The small molecule below binds the protein below.
Small molecule (SMILES): CO[P](=O)(O)O[C@H]1[C@@H](O)[C@H](n2ccc(=O)[nH]c2=O)O[C@@H]1COP(=O)(O)O

Sequence of chain 1.E:
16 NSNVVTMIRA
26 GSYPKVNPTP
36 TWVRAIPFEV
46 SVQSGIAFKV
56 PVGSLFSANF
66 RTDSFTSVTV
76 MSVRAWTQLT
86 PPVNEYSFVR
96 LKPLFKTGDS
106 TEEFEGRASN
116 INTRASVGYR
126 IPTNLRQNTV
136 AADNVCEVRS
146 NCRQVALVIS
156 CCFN

Binding-site contacts:
Ligand atom C5' contacts residue SER77 of chain 1.E at 4.5 Å.
Ligand atom P contacts residue ARG131 of chain 1.E at 3.5 Å.
Ligand atom C4' contacts residue ARG125 of chain 1.E at 4.3 Å.
Ligand atom OP3 contacts residue ARG125 of chain 1.E at 2.7 Å.
Ligand atom O5' contacts residue ARG125 of chain 1.E at 3.2 Å (salt-bridge).
Ligand atom OP2 contacts residue ARG131 of chain 1.E at 3.8 Å.
Ligand atom C5' contacts residue MET76 of chain 1.E at 4.2 Å (hydrophobic).
Ligand atom OP1 contacts residue ARG125 of chain 1.E at 2.9 Å (salt-bridge).
Ligand atom O4 contacts residue SER17 of chain 1.F at 3.3 Å.
Ligand atom O3' contacts residue ARG125 of chain 1.E at 4.1 Å.
Ligand atom OP1 contacts residue ARG131 of chain 1.E at 3.3 Å (salt-bridge).
Ligand atom P contacts residue ARG125 of chain 1.E at 3.8 Å.
Ligand atom C3' contacts residue ARG125 of chain 1.E at 3.3 Å.
Ligand atom C5' contacts residue ARG125 of chain 1.E at 4.2 Å.
Ligand atom C5' contacts residue ARG131 of chain 1.E at 3.4 Å.
Ligand atom P contacts residue ILE23 of chain 1.F at 4.2 Å.
Ligand atom C4 contacts residue ASN16 of chain 1.F at 4.2 Å.
Ligand atom C2 contacts residue ASN16 of chain 1.F at 3.2 Å.
Ligand atom O4 contacts residue ARG125 of chain 1.E at 3.9 Å.
Ligand atom C5 contacts residue THR21 of chain 1.F at 4.4 Å.
Ligand atom O4 contacts residue THR21 of chain 1.F at 4.0 Å.
Ligand atom OP3 contacts residue ILE23 of chain 1.F at 4.3 Å.
Ligand atom OP2 contacts residue ILE23 of chain 1.F at 4.1 Å.
Ligand atom O2 contacts residue ARG125 of chain 1.E at 4.0 Å.
Ligand atom N3 contacts residue ARG125 of chain 1.E at 3.7 Å.
Ligand atom C2' contacts residue ARG125 of chain 1.E at 3.7 Å.
Ligand atom O5' contacts residue ARG131 of chain 1.E at 2.8 Å (salt-bridge).
Ligand atom C5 contacts residue ARG125 of chain 1.E at 3.5 Å.
Ligand atom C2 contacts residue ARG125 of chain 1.E at 3.8 Å.
Ligand atom OP3 contacts residue SER77 of chain 1.E at 4.3 Å.
Ligand atom O2 contacts residue ASN16 of chain 1.F at 2.7 Å (h-bond).
Ligand atom N3 contacts residue ASN16 of chain 1.F at 2.9 Å (h-bond).
Ligand atom C6 contacts residue ARG125 of chain 1.E at 3.6 Å.
Ligand atom N1 contacts residue ARG125 of chain 1.E at 3.7 Å.
Ligand atom C4 contacts residue ARG125 of chain 1.E at 3.7 Å.
Ligand atom N3 contacts residue SER17 of chain 1.F at 4.3 Å.
Ligand atom OP1 contacts residue ILE23 of chain 1.F at 3.6 Å.
Ligand atom C1' contacts residue ARG125 of chain 1.E at 4.3 Å.
Ligand atom C4 contacts residue SER17 of chain 1.F at 4.1 Å.
Ligand atom OP2 contacts residue SER77 of chain 1.E at 3.9 Å.

Sequence of chain 1.F:
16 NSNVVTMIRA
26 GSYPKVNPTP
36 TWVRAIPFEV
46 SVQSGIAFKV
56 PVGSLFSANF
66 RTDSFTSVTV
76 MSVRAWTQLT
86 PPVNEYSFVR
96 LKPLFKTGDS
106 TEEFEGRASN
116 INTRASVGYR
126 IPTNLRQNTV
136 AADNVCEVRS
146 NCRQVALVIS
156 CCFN